Sequence of chain 1.A:
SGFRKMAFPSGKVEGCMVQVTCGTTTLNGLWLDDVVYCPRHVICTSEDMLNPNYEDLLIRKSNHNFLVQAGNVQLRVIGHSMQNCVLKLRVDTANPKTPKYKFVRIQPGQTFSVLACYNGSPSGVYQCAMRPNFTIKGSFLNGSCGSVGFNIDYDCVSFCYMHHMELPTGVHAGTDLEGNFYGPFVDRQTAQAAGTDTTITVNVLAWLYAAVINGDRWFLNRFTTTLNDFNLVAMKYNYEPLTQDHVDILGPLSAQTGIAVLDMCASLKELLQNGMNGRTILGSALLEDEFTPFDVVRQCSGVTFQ

Binding-site contacts:
Ligand atom C8 contacts residue GLU166 of chain 1.A at 3.5 Å.
Ligand atom C6 contacts residue LEU141 of chain 1.A at 3.6 Å (hydrophobic).
Ligand atom C21 contacts residue GLU166 of chain 1.A at 3.6 Å.
Ligand atom O1 contacts residue GLU166 of chain 1.A at 3.5 Å.
Ligand atom N5 contacts residue SER144 of chain 1.A at 3.4 Å (h-bond).
Ligand atom C3 contacts residue CYS145 of chain 1.A at 1.8 Å (hydrophobic).
Ligand atom N4 contacts residue GLU166 of chain 1.A at 2.8 Å (salt-bridge).
Ligand atom F1 contacts residue GLU166 of chain 1.A at 3.5 Å.
Ligand atom C1 contacts residue HIS164 of chain 1.A at 3.6 Å.
Ligand atom N1 contacts residue CYS145 of chain 1.A at 2.9 Å (h-bond).
Ligand atom N2 contacts residue PHE140 of chain 1.A at 3.5 Å (h-bond).
Ligand atom C4 contacts residue LEU141 of chain 1.A at 3.4 Å (hydrophobic).
Ligand atom C2 contacts residue CYS145 of chain 1.A at 2.7 Å (hydrophobic).
Ligand atom C20 contacts residue MET49 of chain 1.A at 3.5 Å (hydrophobic).
Ligand atom O1 contacts residue HIS163 of chain 1.A at 2.5 Å (h-bond).
Ligand atom O3 contacts residue MET165 of chain 1.A at 3.1 Å.
Ligand atom F2 contacts residue LEU167 of chain 1.A at 3.2 Å.
Ligand atom C4 contacts residue CYS145 of chain 1.A at 3.4 Å (hydrophobic).
Ligand atom N5 contacts residue CYS145 of chain 1.A at 2.7 Å (h-bond).
Ligand atom C8 contacts residue HIS163 of chain 1.A at 3.6 Å.
Ligand atom O1 contacts residue HIS172 of chain 1.A at 3.4 Å.
Ligand atom C19 contacts residue ASP187 of chain 1.A at 3.4 Å.
Ligand atom C23 contacts residue GLU166 of chain 1.A at 3.5 Å.
Ligand atom N2 contacts residue GLU166 of chain 1.A at 3.0 Å (salt-bridge).
Ligand atom C6 contacts residue ASN142 of chain 1.A at 3.5 Å.
Ligand atom O1 contacts residue PHE140 of chain 1.A at 3.4 Å.
Ligand atom O4 contacts residue GLN189 of chain 1.A at 3.4 Å.
Ligand atom C4 contacts residue SER144 of chain 1.A at 3.5 Å.
Ligand atom C9 contacts residue MET165 of chain 1.A at 3.5 Å (hydrophobic).
Ligand atom N5 contacts residue GLY143 of chain 1.A at 3.2 Å (h-bond).
Ligand atom C22 contacts residue GLU166 of chain 1.A at 3.5 Å.
Ligand atom C20 contacts residue HIS41 of chain 1.A at 3.5 Å.
Ligand atom C9 contacts residue HIS164 of chain 1.A at 3.4 Å.
Ligand atom F2 contacts residue MET165 of chain 1.A at 3.5 Å.
Ligand atom N1 contacts residue HIS164 of chain 1.A at 2.9 Å (h-bond).
Ligand atom F3 contacts residue THR190 of chain 1.A at 2.7 Å.
Ligand atom C19 contacts residue ARG188 of chain 1.A at 3.2 Å.
Ligand atom O3 contacts residue GLU166 of chain 1.A at 2.7 Å (salt-bridge).
Ligand atom F3 contacts residue GLN192 of chain 1.A at 3.4 Å.
Ligand atom F2 contacts residue GLU166 of chain 1.A at 2.8 Å.

Sequence of chain 2.A:
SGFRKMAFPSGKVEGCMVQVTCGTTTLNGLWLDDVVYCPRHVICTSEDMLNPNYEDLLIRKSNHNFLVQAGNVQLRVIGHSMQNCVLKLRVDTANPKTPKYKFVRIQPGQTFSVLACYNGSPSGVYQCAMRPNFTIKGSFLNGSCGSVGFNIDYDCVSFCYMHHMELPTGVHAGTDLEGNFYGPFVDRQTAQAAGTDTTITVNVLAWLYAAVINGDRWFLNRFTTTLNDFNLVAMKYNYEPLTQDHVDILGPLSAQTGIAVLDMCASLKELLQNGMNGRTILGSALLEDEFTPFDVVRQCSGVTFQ

This protein binds this small molecule.
Small molecule (SMILES): [H]/N=C/[C@H](C[C@@H]1CCNC1=O)NC(=O)[C@@H]1[C@@H]2[C@H](CN1C(=O)[C@@H](NC(=O)C(F)(F)F)C(C)(C)C)C2(C)C